Sequence of chain 1.C:
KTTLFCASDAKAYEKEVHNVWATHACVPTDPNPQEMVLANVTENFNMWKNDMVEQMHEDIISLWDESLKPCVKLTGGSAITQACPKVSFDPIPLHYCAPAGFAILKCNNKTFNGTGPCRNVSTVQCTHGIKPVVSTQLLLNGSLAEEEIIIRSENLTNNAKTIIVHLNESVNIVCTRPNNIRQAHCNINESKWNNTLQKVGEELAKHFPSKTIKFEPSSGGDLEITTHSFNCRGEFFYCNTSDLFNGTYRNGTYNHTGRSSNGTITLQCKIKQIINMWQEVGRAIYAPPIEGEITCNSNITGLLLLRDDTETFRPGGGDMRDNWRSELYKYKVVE

Binding-site contacts:
Ligand atom N05 contacts residue GLY339 of chain 1.C at 3.2 Å (h-bond).
Ligand atom N10 contacts residue GLY295 of chain 1.C at 3.3 Å (h-bond).
Ligand atom C24 contacts residue ASN289 of chain 1.C at 3.1 Å.
Ligand atom N10 contacts residue GLU293 of chain 1.C at 3.5 Å (salt-bridge).
Ligand atom C15 contacts residue TRP291 of chain 1.C at 3.6 Å (hydrophobic).
Ligand atom C04 contacts residue TRP291 of chain 1.C at 3.5 Å (hydrophobic).
Ligand atom N16 contacts residue TRP291 of chain 1.C at 3.7 Å.
Ligand atom O03 contacts residue TRP291 of chain 1.C at 3.2 Å (h-bond).
Ligand atom O25 contacts residue MET341 of chain 1.C at 3.4 Å.
Ligand atom C24 contacts residue ILE288 of chain 1.C at 3.6 Å (hydrophobic).
Ligand atom C23 contacts residue ILE288 of chain 1.C at 3.7 Å (hydrophobic).
Ligand atom C14 contacts residue MET290 of chain 1.C at 3.5 Å (hydrophobic).
Ligand atom O26 contacts residue MET290 of chain 1.C at 3.0 Å (h-bond).
Ligand atom CL22 contacts residue ASN244 of chain 1.C at 3.6 Å.
Ligand atom N10 contacts residue MET290 of chain 1.C at 3.1 Å (h-bond).
Ligand atom C12 contacts residue GLY339 of chain 1.C at 3.5 Å.
Ligand atom N08 contacts residue MET290 of chain 1.C at 2.8 Å (h-bond).
Ligand atom C18 contacts residue SER242 of chain 1.C at 3.6 Å.
Ligand atom F20 contacts residue VAL139 of chain 1.C at 3.7 Å.
Ligand atom N13 contacts residue GLY339 of chain 1.C at 2.8 Å (h-bond).
Ligand atom N16 contacts residue ASN289 of chain 1.C at 2.7 Å (h-bond).
Ligand atom N16 contacts residue GLU237 of chain 1.C at 3.3 Å.
Ligand atom N10 contacts residue VAL294 of chain 1.C at 3.7 Å.
Ligand atom O26 contacts residue ASN289 of chain 1.C at 3.4 Å (h-bond).
Ligand atom C19 contacts residue SER242 of chain 1.C at 3.3 Å.
Ligand atom C02 contacts residue GLY339 of chain 1.C at 3.5 Å.
Ligand atom C06 contacts residue GLY339 of chain 1.C at 3.5 Å.
Ligand atom O25 contacts residue GLY339 of chain 1.C at 3.5 Å (h-bond).
Ligand atom C09 contacts residue MET290 of chain 1.C at 3.3 Å (hydrophobic).
Ligand atom O25 contacts residue TRP291 of chain 1.C at 3.5 Å.
Ligand atom F20 contacts residue SER242 of chain 1.C at 3.1 Å.
Ligand atom C28 contacts residue GLY339 of chain 1.C at 3.5 Å.
Ligand atom C34 contacts residue ASP340 of chain 1.C at 3.6 Å.
Ligand atom CL22 contacts residue PHE243 of chain 1.C at 3.4 Å.
Ligand atom F20 contacts residue SER140 of chain 1.C at 3.4 Å.
Ligand atom C27 contacts residue GLY339 of chain 1.C at 3.4 Å.
Ligand atom N08 contacts residue GLU293 of chain 1.C at 3.3 Å (salt-bridge).
Ligand atom C17 contacts residue GLU237 of chain 1.C at 3.4 Å.
Ligand atom CL22 contacts residue PHE249 of chain 1.C at 3.7 Å.
Ligand atom C17 contacts residue ASN289 of chain 1.C at 3.4 Å.

A small-molecule ligand and the protein it binds are described below.
Small molecule (SMILES): [H]/N=C(/N)NC[C@@H]1[C@@H](NC(=O)C(=O)Nc2ccc(Cl)c(F)c2)c2ccc(CNC)cc2N1C(=O)OC